A small-molecule ligand and the protein it binds are described below.
Small molecule (SMILES): CC(=O)N[C@@H]1[C@@H](O)[C@H](O)[C@@H](CO)O[C@H]1O

Binding-site contacts:
Ligand atom C5 contacts residue ASN654 of chain 1.C at 3.7 Å.
Ligand atom N2 contacts residue ASN654 of chain 1.C at 2.9 Å (h-bond).
Ligand atom O7 contacts residue ASN654 of chain 1.C at 4.2 Å.
Ligand atom C7 contacts residue ASN654 of chain 1.C at 3.8 Å.
Ligand atom C2 contacts residue ASN654 of chain 1.C at 2.5 Å.
Ligand atom O5 contacts residue ASN654 of chain 1.C at 2.4 Å (h-bond).
Ligand atom C1 contacts residue ASN654 of chain 1.C at 1.4 Å.
Ligand atom C3 contacts residue ASN654 of chain 1.C at 3.8 Å.
Ligand atom C4 contacts residue ASN654 of chain 1.C at 4.2 Å.
Ligand atom C8 contacts residue HIS652 of chain 1.C at 3.3 Å.

Sequence of chain 1.C:
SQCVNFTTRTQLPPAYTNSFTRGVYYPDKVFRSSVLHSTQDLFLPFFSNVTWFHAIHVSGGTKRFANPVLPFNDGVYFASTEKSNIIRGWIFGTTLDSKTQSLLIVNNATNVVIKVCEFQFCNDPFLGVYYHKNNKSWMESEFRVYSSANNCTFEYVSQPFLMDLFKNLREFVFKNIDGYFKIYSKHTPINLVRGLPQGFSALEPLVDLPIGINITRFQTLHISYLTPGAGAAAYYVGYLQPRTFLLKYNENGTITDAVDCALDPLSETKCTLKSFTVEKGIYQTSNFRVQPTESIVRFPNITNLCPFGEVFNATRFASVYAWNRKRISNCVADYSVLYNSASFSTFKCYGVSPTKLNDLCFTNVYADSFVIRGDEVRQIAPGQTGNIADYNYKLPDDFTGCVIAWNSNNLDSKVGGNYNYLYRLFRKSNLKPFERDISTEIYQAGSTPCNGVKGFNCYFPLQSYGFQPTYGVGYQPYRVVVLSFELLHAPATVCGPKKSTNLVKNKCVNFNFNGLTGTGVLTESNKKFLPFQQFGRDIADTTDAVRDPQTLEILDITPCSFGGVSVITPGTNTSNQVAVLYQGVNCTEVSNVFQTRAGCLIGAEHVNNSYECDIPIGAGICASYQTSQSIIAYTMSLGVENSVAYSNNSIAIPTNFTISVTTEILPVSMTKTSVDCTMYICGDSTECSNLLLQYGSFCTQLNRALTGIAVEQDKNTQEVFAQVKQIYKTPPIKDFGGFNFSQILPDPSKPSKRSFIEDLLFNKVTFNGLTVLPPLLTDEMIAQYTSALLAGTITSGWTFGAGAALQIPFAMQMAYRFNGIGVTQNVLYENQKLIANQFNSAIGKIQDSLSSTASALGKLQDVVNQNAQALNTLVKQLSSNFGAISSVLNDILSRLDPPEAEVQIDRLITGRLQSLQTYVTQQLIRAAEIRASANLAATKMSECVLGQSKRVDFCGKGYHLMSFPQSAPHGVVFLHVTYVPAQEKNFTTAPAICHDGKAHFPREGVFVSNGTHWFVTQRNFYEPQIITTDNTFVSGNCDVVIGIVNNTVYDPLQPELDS